Sequence of chain 1.C:
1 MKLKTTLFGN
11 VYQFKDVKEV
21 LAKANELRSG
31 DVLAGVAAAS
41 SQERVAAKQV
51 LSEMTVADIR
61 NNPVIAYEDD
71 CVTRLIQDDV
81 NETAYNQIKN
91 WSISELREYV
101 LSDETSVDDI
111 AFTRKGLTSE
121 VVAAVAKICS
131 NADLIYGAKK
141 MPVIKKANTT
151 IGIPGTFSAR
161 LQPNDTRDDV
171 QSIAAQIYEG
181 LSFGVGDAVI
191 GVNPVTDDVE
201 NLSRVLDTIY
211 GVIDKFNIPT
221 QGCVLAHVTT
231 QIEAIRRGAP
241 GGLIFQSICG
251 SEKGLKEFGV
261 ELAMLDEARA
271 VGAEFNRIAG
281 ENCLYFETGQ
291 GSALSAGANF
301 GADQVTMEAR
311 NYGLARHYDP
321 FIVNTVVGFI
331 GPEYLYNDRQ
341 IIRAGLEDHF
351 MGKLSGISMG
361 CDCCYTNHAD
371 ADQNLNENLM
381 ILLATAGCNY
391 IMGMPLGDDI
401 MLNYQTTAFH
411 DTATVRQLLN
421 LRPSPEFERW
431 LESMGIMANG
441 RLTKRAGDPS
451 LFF

A protein and the small-molecule ligand that binds it are described below.
Small molecule (SMILES): C[C@H]1O[C@@H](n2cnc3c(N)ncnc32)[C@H](O)[C@@H]1O

Binding-site contacts:
Ligand atom C2' contacts residue SER247 of chain 1.C at 3.5 Å.
Ligand atom C6 contacts residue B121 of chain 1.S at 3.9 Å.
Ligand atom C2 contacts residue SER247 of chain 1.C at 3.2 Å.
Ligand atom C8 contacts residue PHE329 of chain 1.C at 3.2 Å (hydrophobic).
Ligand atom C5 contacts residue B121 of chain 1.S at 3.2 Å.
Ligand atom N9 contacts residue VAL326 of chain 1.C at 3.5 Å.
Ligand atom N9 contacts residue B121 of chain 1.S at 3.6 Å.
Ligand atom O4' contacts residue PHE329 of chain 1.C at 3.8 Å.
Ligand atom O2' contacts residue PHE245 of chain 1.C at 3.0 Å.
Ligand atom C3' contacts residue B121 of chain 1.S at 3.8 Å.
Ligand atom C2 contacts residue GLU287 of chain 1.C at 3.5 Å.
Ligand atom N7 contacts residue B121 of chain 1.S at 3.2 Å.
Ligand atom N7 contacts residue PHE329 of chain 1.C at 3.4 Å.
Ligand atom N1 contacts residue GLY289 of chain 1.C at 3.5 Å (h-bond).
Ligand atom C6 contacts residue THR288 of chain 1.C at 3.4 Å.
Ligand atom C5' contacts residue PHE329 of chain 1.C at 3.9 Å (hydrophobic).
Ligand atom N3 contacts residue SER247 of chain 1.C at 2.8 Å (h-bond).
Ligand atom C4 contacts residue VAL326 of chain 1.C at 3.8 Å (hydrophobic).
Ligand atom C4 contacts residue B121 of chain 1.S at 3.5 Å.
Ligand atom O3' contacts residue PHE245 of chain 1.C at 3.5 Å.
Ligand atom N3 contacts residue GLU287 of chain 1.C at 3.6 Å.
Ligand atom C6 contacts residue GLY289 of chain 1.C at 3.6 Å.
Ligand atom C5 contacts residue VAL326 of chain 1.C at 3.8 Å (hydrophobic).
Ligand atom C1' contacts residue GLU287 of chain 1.C at 3.3 Å.
Ligand atom O2' contacts residue SER247 of chain 1.C at 2.7 Å (h-bond).
Ligand atom N1 contacts residue SER292 of chain 1.C at 3.8 Å.
Ligand atom C5' contacts residue B121 of chain 1.S at 3.0 Å.
Ligand atom N6 contacts residue GLY289 of chain 1.C at 3.0 Å (h-bond).
Ligand atom C8 contacts residue B121 of chain 1.S at 3.4 Å.
Ligand atom C8 contacts residue VAL326 of chain 1.C at 3.4 Å (hydrophobic).
Ligand atom O3' contacts residue ASN193 of chain 1.C at 3.2 Å (h-bond).
Ligand atom C2 contacts residue THR288 of chain 1.C at 3.7 Å.
Ligand atom O3' contacts residue GLU287 of chain 1.C at 3.3 Å (salt-bridge).
Ligand atom N6 contacts residue THR288 of chain 1.C at 3.8 Å.
Ligand atom C2 contacts residue ILE248 of chain 1.C at 3.9 Å (hydrophobic).
Ligand atom N7 contacts residue VAL326 of chain 1.C at 3.5 Å.
Ligand atom O2' contacts residue GLU287 of chain 1.C at 3.9 Å.
Ligand atom N1 contacts residue THR288 of chain 1.C at 3.3 Å.
Ligand atom N6 contacts residue ILE330 of chain 1.C at 3.7 Å.
Ligand atom C5 contacts residue THR288 of chain 1.C at 3.7 Å.